Sequence of chain 1.A:
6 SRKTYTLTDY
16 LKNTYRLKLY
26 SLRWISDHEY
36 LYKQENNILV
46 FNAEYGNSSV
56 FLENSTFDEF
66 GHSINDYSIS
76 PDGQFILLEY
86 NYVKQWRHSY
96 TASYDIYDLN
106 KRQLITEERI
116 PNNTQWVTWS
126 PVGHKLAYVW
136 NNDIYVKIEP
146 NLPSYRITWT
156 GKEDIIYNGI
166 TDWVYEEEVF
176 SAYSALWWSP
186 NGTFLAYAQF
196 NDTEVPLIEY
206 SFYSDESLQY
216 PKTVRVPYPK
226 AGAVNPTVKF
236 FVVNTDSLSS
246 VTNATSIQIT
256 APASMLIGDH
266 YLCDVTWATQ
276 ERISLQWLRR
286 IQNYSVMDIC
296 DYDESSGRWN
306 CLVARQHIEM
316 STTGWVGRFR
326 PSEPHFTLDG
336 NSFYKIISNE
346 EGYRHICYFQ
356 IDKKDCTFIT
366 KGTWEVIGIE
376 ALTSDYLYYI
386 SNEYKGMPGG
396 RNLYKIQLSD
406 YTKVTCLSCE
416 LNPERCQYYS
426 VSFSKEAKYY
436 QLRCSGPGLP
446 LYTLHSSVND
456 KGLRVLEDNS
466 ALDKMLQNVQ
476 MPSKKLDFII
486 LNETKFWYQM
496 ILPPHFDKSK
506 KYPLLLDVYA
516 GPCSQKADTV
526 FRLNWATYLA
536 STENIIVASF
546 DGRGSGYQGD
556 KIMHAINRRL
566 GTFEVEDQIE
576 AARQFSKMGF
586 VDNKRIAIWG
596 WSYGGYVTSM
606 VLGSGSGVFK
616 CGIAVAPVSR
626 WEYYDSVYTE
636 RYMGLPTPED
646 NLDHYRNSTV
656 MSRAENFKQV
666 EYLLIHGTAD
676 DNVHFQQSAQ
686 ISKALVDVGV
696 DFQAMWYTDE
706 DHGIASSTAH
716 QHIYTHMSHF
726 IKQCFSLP

Binding-site contacts:
Ligand atom N2 contacts residue ASN47 of chain 1.A at 4.4 Å.
Ligand atom O7 contacts residue SER54 of chain 1.A at 3.2 Å.
Ligand atom C7 contacts residue SER54 of chain 1.A at 3.6 Å.
Ligand atom C7 contacts residue SER53 of chain 1.A at 4.2 Å.
Ligand atom C5 contacts residue ASN52 of chain 1.A at 3.6 Å.
Ligand atom O5 contacts residue ASN52 of chain 1.A at 2.4 Å (h-bond).
Ligand atom C8 contacts residue ASN47 of chain 1.A at 4.2 Å.
Ligand atom C1 contacts residue ASN52 of chain 1.A at 1.4 Å.
Ligand atom C8 contacts residue VAL45 of chain 1.A at 3.5 Å (hydrophobic).
Ligand atom O7 contacts residue SER53 of chain 1.A at 3.4 Å.
Ligand atom C2 contacts residue ASN52 of chain 1.A at 2.3 Å.
Ligand atom C1 contacts residue TYR50 of chain 1.A at 3.7 Å (hydrophobic).
Ligand atom C8 contacts residue TYR50 of chain 1.A at 3.4 Å (hydrophobic).
Ligand atom O5 contacts residue TYR50 of chain 1.A at 3.9 Å.
Ligand atom C8 contacts residue SER53 of chain 1.A at 4.2 Å.
Ligand atom C8 contacts residue ASN52 of chain 1.A at 4.2 Å.
Ligand atom C4 contacts residue ASN52 of chain 1.A at 4.2 Å.
Ligand atom C8 contacts residue GLU34 of chain 1.A at 4.4 Å.
Ligand atom C3 contacts residue ASN52 of chain 1.A at 3.7 Å.
Ligand atom C7 contacts residue ASN52 of chain 1.A at 3.1 Å.
Ligand atom C8 contacts residue SER54 of chain 1.A at 3.2 Å.
Ligand atom N2 contacts residue ASN52 of chain 1.A at 2.7 Å (h-bond).
Ligand atom O7 contacts residue ASN52 of chain 1.A at 3.0 Å (h-bond).
Ligand atom C5 contacts residue TYR50 of chain 1.A at 3.8 Å (hydrophobic).

The protein below binds the small molecule below.
Small molecule (SMILES): CC(=O)N[C@H]1[C@H](O[C@H]2[C@H](O)[C@@H](NC(C)=O)CO[C@@H]2CO)O[C@H](CO)[C@@H](O)[C@@H]1O